Binding-site contacts:
Ligand atom C2' contacts residue DA1 of chain 1.LD at 2.9 Å.
Ligand atom C3' contacts residue DA1 of chain 1.LD at 2.6 Å.
Ligand atom C5 contacts residue VAL203 of chain 1.BA at 3.8 Å (hydrophobic).
Ligand atom C4 contacts residue ASP202 of chain 1.BA at 3.0 Å.
Ligand atom C2 contacts residue DA1 of chain 1.LD at 4.2 Å.
Ligand atom C5 contacts residue ASP202 of chain 1.BA at 3.1 Å.
Ligand atom O3' contacts residue DA1 of chain 1.LD at 1.6 Å.
Ligand atom C4 contacts residue PRO204 of chain 1.BA at 3.8 Å (hydrophobic).
Ligand atom N4 contacts residue ASP202 of chain 1.BA at 2.4 Å (salt-bridge).
Ligand atom O2 contacts residue DA1 of chain 1.LD at 3.4 Å (h-bond).
Ligand atom N4 contacts residue PRO204 of chain 1.BA at 4.2 Å.
Ligand atom N3 contacts residue PRO204 of chain 1.BA at 4.0 Å.
Ligand atom C5 contacts residue PRO204 of chain 1.BA at 3.6 Å (hydrophobic).
Ligand atom N3 contacts residue ASP202 of chain 1.BA at 4.2 Å.
Ligand atom C6 contacts residue PRO204 of chain 1.BA at 3.9 Å (hydrophobic).
Ligand atom C2 contacts residue PRO204 of chain 1.BA at 4.3 Å (hydrophobic).
Ligand atom C6 contacts residue ASP202 of chain 1.BA at 4.3 Å.
Ligand atom N1 contacts residue PRO204 of chain 1.BA at 4.2 Å.
Ligand atom C5' contacts residue PRO204 of chain 1.BA at 4.5 Å (hydrophobic).
Ligand atom C2' contacts residue PRO204 of chain 1.BA at 4.0 Å (hydrophobic).
Ligand atom C1' contacts residue DA1 of chain 1.LD at 3.9 Å.
Ligand atom C4' contacts residue DA1 of chain 1.LD at 4.0 Å.
Ligand atom C4 contacts residue VAL203 of chain 1.BA at 4.1 Å (hydrophobic).
Ligand atom N4 contacts residue VAL203 of chain 1.BA at 3.4 Å (h-bond).

Sequence of chain 1.BA:
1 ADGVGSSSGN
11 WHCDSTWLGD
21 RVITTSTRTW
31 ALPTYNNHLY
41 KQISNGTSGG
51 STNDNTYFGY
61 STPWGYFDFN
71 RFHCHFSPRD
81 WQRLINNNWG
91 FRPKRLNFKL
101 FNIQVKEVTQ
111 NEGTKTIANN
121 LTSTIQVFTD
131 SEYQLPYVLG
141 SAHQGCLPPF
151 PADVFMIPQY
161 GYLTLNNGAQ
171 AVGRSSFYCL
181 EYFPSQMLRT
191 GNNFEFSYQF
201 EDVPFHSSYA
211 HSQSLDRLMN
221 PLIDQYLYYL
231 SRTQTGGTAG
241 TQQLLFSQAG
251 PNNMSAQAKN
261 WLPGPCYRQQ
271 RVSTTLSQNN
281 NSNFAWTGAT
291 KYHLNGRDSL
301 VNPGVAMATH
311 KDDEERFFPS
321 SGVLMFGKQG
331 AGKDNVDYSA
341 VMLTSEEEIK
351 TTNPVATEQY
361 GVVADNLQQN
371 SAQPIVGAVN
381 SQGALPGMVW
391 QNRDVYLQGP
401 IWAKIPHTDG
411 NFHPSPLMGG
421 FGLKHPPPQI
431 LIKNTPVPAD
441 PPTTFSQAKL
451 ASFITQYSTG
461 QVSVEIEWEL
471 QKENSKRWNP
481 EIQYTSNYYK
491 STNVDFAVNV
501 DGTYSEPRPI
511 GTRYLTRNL

This protein binds this small molecule.
Small molecule (SMILES): Nc1ccn([C@H]2C[C@H](O)[C@@H](COP(=O)(O)O)O2)c(=O)n1